Binding-site contacts:
Ligand atom N1 contacts residue DA5 of chain 2.B at 3.3 Å (h-bond).
Ligand atom P contacts residue ARG63 of chain 2.A at 3.3 Å.
Ligand atom C2 contacts residue DT7 of chain 2.B at 3.1 Å.
Ligand atom N6 contacts residue DG3 of chain 2.B at 3.1 Å (h-bond).
Ligand atom N1 contacts residue DA8 of chain 2.B at 3.3 Å (h-bond).
Ligand atom N3 contacts residue DA8 of chain 2.B at 3.1 Å (h-bond).
Ligand atom OP1 contacts residue LYS68 of chain 2.A at 3.0 Å (salt-bridge).
Ligand atom N2 contacts residue DC9 of chain 2.B at 2.5 Å (h-bond).
Ligand atom OP1 contacts residue MET261 of chain 2.A at 3.0 Å (h-bond).
Ligand atom O6 contacts residue ARG167 of chain 2.A at 3.2 Å.
Ligand atom O3' contacts residue GLY61 of chain 2.A at 3.4 Å.
Ligand atom C2 contacts residue DG3 of chain 2.B at 3.3 Å.
Ligand atom O3' contacts residue ASN164 of chain 1.A at 3.4 Å (h-bond).
Ligand atom OP1 contacts residue ALA64 of chain 2.A at 2.8 Å (h-bond).
Ligand atom OP1 contacts residue TYR118 of chain 1.A at 3.0 Å (h-bond).
Ligand atom O4 contacts residue DA8 of chain 2.B at 3.2 Å (h-bond).
Ligand atom O2 contacts residue DG3 of chain 2.B at 2.5 Å (h-bond).
Ligand atom N1 contacts residue DT4 of chain 2.B at 3.1 Å (h-bond).
Ligand atom N3 contacts residue DA6 of chain 2.B at 3.1 Å.
Ligand atom O2 contacts residue DA6 of chain 2.B at 3.3 Å.
Ligand atom OP1 contacts residue GLY61 of chain 2.A at 3.3 Å.
Ligand atom N1 contacts residue DT7 of chain 2.B at 3.2 Å (h-bond).
Ligand atom N1 contacts residue DA6 of chain 2.B at 3.3 Å (h-bond).
Ligand atom N4 contacts residue ARG167 of chain 1.A at 3.0 Å (salt-bridge).
Ligand atom O5' contacts residue GLY117 of chain 2.A at 3.4 Å (h-bond).
Ligand atom N1 contacts residue DC9 of chain 2.B at 3.0 Å (h-bond).
Ligand atom OP1 contacts residue ARG63 of chain 2.A at 3.2 Å (salt-bridge).
Ligand atom N6 contacts residue DT4 of chain 2.B at 3.2 Å (h-bond).
Ligand atom OP1 contacts residue LYS93 of chain 2.A at 3.0 Å (salt-bridge).
Ligand atom O4 contacts residue DA5 of chain 2.B at 2.7 Å (h-bond).
Ligand atom N6 contacts residue DT7 of chain 2.B at 2.7 Å (h-bond).
Ligand atom O3' contacts residue ARG63 of chain 2.A at 2.9 Å (salt-bridge).
Ligand atom C2 contacts residue DA8 of chain 2.B at 3.4 Å.
Ligand atom N4 contacts residue DG3 of chain 2.B at 3.4 Å (h-bond).
Ligand atom C2 contacts residue DA5 of chain 2.B at 3.4 Å.
Ligand atom OP1 contacts residue ARG63 of chain 2.A at 2.9 Å (salt-bridge).
Ligand atom C4 contacts residue ARG167 of chain 1.A at 3.4 Å.
Ligand atom O6 contacts residue DA8 of chain 2.B at 3.1 Å (h-bond).
Ligand atom N3 contacts residue DG3 of chain 2.B at 3.0 Å (h-bond).
Ligand atom O6 contacts residue DC9 of chain 2.B at 3.4 Å (h-bond).

Sequence of chain 2.A:
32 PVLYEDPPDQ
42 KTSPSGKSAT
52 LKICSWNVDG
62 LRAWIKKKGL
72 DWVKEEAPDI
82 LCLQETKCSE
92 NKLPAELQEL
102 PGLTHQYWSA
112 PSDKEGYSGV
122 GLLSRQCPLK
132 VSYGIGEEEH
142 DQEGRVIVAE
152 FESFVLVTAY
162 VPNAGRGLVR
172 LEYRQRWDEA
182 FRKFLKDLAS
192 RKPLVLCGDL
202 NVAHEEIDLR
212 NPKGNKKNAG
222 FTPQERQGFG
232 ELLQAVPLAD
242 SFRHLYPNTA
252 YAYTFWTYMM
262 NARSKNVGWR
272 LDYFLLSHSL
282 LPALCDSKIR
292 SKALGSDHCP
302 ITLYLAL

The small molecule below binds the protein below.
Small molecule (SMILES): Cc1cn([C@H]2C[C@H](O[P](=O)(O)OC[C@H]3O[C@@H](n4cnc5c(N)ncnc54)C[C@@H]3O[P](=O)(O)OC[C@H]3O[C@@H](n4ccc(N)nc4=O)C[C@@H]3O)[C@@H](CO[P](=O)(O)O[C@H]3C[C@H](n4cnc5c(N)ncnc54)O[C@@H]3CO[P](=O)(O)O[C@H]3C[C@H](n4cnc5c(N)ncnc54)O[C@@H]3CO[P](=O)(O)O[C@H]3C[C@H](n4cc(C)c(=O)[nH]c4=O)O[C@@H]3CO[P](=O)(O)O[C@H]3C[C@H](n4cnc5c(=O)nc(N)[nH]c54)O[C@@H]3CO[P](=O)(O)O[C@H]3C[C@H](n4ccc(N)nc4=O)O[C@@H]3CO[P](=O)(O)O[C@H]3C[C@H](n4cnc5c(=O)nc(N)[nH]c54)O[C@@H]3CO)O2)c(=O)[nH]c1=O

Sequence of chain 1.A:
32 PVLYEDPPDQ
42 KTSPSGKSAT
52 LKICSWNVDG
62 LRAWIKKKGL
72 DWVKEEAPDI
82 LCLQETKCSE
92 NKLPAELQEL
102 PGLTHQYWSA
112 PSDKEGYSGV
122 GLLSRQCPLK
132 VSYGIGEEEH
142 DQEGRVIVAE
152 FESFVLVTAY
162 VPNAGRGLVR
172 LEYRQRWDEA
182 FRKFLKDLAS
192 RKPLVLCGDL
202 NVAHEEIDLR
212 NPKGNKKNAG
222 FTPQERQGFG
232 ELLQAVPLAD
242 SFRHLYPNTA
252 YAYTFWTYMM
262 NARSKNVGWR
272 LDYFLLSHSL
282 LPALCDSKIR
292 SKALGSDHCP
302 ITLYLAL